A protein and the small-molecule ligand that binds it are described below.
Small molecule (SMILES): COc1cc(C)cc2c(=O)cc[nH]c12

Binding-site contacts:
Ligand atom CAK contacts residue LEU40 of chain 1.A at 4.2 Å (hydrophobic).
Ligand atom OAE contacts residue TRP29 of chain 1.A at 4.3 Å.
Ligand atom CAN contacts residue ASN88 of chain 1.A at 4.3 Å.
Ligand atom CAB contacts residue LEU42 of chain 1.A at 3.3 Å (hydrophobic).
Ligand atom OAE contacts residue PRO30 of chain 1.A at 3.4 Å.
Ligand atom CAL contacts residue ASN88 of chain 1.A at 4.2 Å.
Ligand atom CAG contacts residue ASN88 of chain 1.A at 3.5 Å.
Ligand atom NAH contacts residue TRP29 of chain 1.A at 2.9 Å.
Ligand atom CAJ contacts residue ILE94 of chain 1.A at 4.2 Å (hydrophobic).
Ligand atom NAH contacts residue ILE94 of chain 1.A at 3.8 Å.
Ligand atom CAA contacts residue VAL35 of chain 1.A at 3.5 Å (hydrophobic).
Ligand atom CAA contacts residue TRP29 of chain 1.A at 4.2 Å (hydrophobic).
Ligand atom CAF contacts residue LEU42 of chain 1.A at 3.6 Å (hydrophobic).
Ligand atom CAJ contacts residue ASN88 of chain 1.A at 3.3 Å.
Ligand atom CAB contacts residue ASN88 of chain 1.A at 2.7 Å.
Ligand atom CAA contacts residue ILE94 of chain 1.A at 4.2 Å (hydrophobic).
Ligand atom CAI contacts residue LEU40 of chain 1.A at 4.3 Å (hydrophobic).
Ligand atom CAN contacts residue LEU40 of chain 1.A at 3.9 Å (hydrophobic).
Ligand atom CAL contacts residue LEU40 of chain 1.A at 3.8 Å (hydrophobic).
Ligand atom CAG contacts residue LEU42 of chain 1.A at 3.7 Å (hydrophobic).
Ligand atom OAE contacts residue LEU40 of chain 1.A at 4.2 Å.
Ligand atom CAJ contacts residue TYR45 of chain 1.A at 3.6 Å (hydrophobic).
Ligand atom CAB contacts residue TYR45 of chain 1.A at 2.9 Å (hydrophobic).
Ligand atom CAL contacts residue ILE94 of chain 1.A at 3.5 Å (hydrophobic).
Ligand atom CAA contacts residue LEU40 of chain 1.A at 3.6 Å (hydrophobic).
Ligand atom NAH contacts residue LEU40 of chain 1.A at 3.5 Å.
Ligand atom CAO contacts residue ILE94 of chain 1.A at 3.8 Å (hydrophobic).
Ligand atom CAF contacts residue TYR45 of chain 1.A at 3.8 Å (hydrophobic).
Ligand atom OAE contacts residue TYR45 of chain 1.A at 4.3 Å.
Ligand atom CAA contacts residue TYR45 of chain 1.A at 4.4 Å (hydrophobic).
Ligand atom CAN contacts residue ILE94 of chain 1.A at 4.2 Å (hydrophobic).
Ligand atom CAI contacts residue TRP29 of chain 1.A at 4.3 Å (hydrophobic).
Ligand atom CAM contacts residue TRP29 of chain 1.A at 3.1 Å (hydrophobic).
Ligand atom CAO contacts residue LEU40 of chain 1.A at 3.5 Å (hydrophobic).
Ligand atom CAA contacts residue PRO30 of chain 1.A at 3.1 Å (hydrophobic).
Ligand atom CAB contacts residue TYR87 of chain 1.A at 2.9 Å (hydrophobic).
Ligand atom CAF contacts residue ASN88 of chain 1.A at 2.9 Å.
Ligand atom CAM contacts residue LEU40 of chain 1.A at 3.9 Å (hydrophobic).
Ligand atom OAE contacts residue ILE94 of chain 1.A at 3.1 Å.
Ligand atom CAO contacts residue TRP29 of chain 1.A at 4.1 Å (hydrophobic).

Sequence of chain 1.A:
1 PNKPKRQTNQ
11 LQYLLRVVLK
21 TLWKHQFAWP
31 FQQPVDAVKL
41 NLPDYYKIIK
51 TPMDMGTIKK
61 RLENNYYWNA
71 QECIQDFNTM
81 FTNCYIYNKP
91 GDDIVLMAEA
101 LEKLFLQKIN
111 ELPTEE